The small molecule below binds the protein below.
Small molecule (SMILES): O=C1O[C@H](CO)[C@@H](O)[C@H](O[C@H]2O[C@H](CO)[C@@H](O)[C@H](O)[C@@H]2O)[C@@H]1O

Sequence of chain 2.B:
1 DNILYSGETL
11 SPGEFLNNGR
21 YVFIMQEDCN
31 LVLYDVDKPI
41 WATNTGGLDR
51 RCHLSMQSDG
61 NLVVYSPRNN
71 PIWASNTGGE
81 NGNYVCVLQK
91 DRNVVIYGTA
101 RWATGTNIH

Sequence of chain 1.B:
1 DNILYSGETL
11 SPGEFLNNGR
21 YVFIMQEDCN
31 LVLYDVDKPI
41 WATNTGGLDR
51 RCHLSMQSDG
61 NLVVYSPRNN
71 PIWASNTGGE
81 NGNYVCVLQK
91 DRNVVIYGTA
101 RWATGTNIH

Binding-site contacts:
Ligand atom C1 contacts residue ASN107 of chain 2.B at 4.0 Å.
Ligand atom C4 contacts residue VAL95 of chain 1.B at 4.0 Å (hydrophobic).
Ligand atom O2 contacts residue ASP91 of chain 1.B at 2.7 Å (salt-bridge).
Ligand atom O6 contacts residue ALA103 of chain 2.B at 4.2 Å.
Ligand atom O2 contacts residue ASN107 of chain 2.B at 3.8 Å.
Ligand atom C4 contacts residue GLN89 of chain 1.B at 4.3 Å.
Ligand atom C5 contacts residue ASN83 of chain 2.B at 3.7 Å.
Ligand atom C4 contacts residue ASN93 of chain 1.B at 4.1 Å.
Ligand atom C3 contacts residue PO41 of chain 1.M at 3.6 Å.
Ligand atom O3 contacts residue ASP91 of chain 1.B at 4.1 Å.
Ligand atom C2 contacts residue ASP91 of chain 1.B at 3.5 Å.
Ligand atom C2 contacts residue ASN93 of chain 1.B at 4.0 Å.
Ligand atom C6 contacts residue ASN93 of chain 1.B at 3.9 Å.
Ligand atom C2 contacts residue GLN89 of chain 1.B at 4.2 Å.
Ligand atom C6 contacts residue ALA100 of chain 2.B at 4.3 Å (hydrophobic).
Ligand atom C1 contacts residue ASN93 of chain 1.B at 4.0 Å.
Ligand atom O4 contacts residue ASN107 of chain 2.B at 3.7 Å.
Ligand atom C3 contacts residue ASN83 of chain 2.B at 4.1 Å.
Ligand atom O4 contacts residue VAL95 of chain 1.B at 4.1 Å.
Ligand atom C2 contacts residue ASN83 of chain 2.B at 3.8 Å.
Ligand atom O3 contacts residue ASN83 of chain 2.B at 4.2 Å.
Ligand atom O4 contacts residue ALA100 of chain 2.B at 4.1 Å.
Ligand atom C5 contacts residue ASN93 of chain 1.B at 3.9 Å.
Ligand atom O4 contacts residue TYR97 of chain 1.B at 2.9 Å (h-bond).
Ligand atom O4 contacts residue ASN83 of chain 2.B at 3.2 Å.
Ligand atom C4 contacts residue ASN83 of chain 2.B at 4.1 Å.
Ligand atom O3 contacts residue GLN89 of chain 1.B at 3.0 Å (h-bond).
Ligand atom O2 contacts residue GLN89 of chain 1.B at 3.4 Å (h-bond).
Ligand atom C3 contacts residue TYR97 of chain 1.B at 4.1 Å (hydrophobic).
Ligand atom O5 contacts residue ASN93 of chain 1.B at 3.2 Å (h-bond).
Ligand atom C6 contacts residue VAL95 of chain 1.B at 4.3 Å (hydrophobic).
Ligand atom O2 contacts residue ASN83 of chain 2.B at 2.8 Å (h-bond).
Ligand atom C2 contacts residue PO41 of chain 1.M at 3.9 Å.
Ligand atom C6 contacts residue ALA103 of chain 2.B at 4.0 Å (hydrophobic).
Ligand atom O3 contacts residue TYR97 of chain 1.B at 3.4 Å (h-bond).
Ligand atom C6 contacts residue ASN83 of chain 2.B at 4.2 Å.
Ligand atom C3 contacts residue GLN89 of chain 1.B at 4.0 Å.
Ligand atom O2 contacts residue ASN93 of chain 1.B at 3.1 Å (h-bond).
Ligand atom C4 contacts residue TYR97 of chain 1.B at 3.8 Å (hydrophobic).
Ligand atom O3 contacts residue PO41 of chain 1.M at 2.9 Å (h-bond).